Sequence of chain 1.A:
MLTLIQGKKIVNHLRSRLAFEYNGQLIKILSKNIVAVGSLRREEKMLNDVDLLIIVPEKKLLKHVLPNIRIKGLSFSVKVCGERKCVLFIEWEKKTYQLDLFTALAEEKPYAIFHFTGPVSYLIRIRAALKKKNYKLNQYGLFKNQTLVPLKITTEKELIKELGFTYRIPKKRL

This protein binds this small molecule.
Small molecule (SMILES): Nc1nc2c(ncn2[C@H]2C[C@H](O)[C@@H](CO[P](=O)(O)O[P](=O)(O)OP(=O)(O)O)O2)c(=O)[nH]1

Binding-site contacts:
Ligand atom O2A contacts residue PHE116 of chain 1.A at 3.2 Å.
Ligand atom O2B contacts residue SER39 of chain 1.A at 3.6 Å (h-bond).
Ligand atom O5' contacts residue PHE116 of chain 1.A at 3.6 Å.
Ligand atom O3B contacts residue MG1 of chain 1.D at 3.2 Å.
Ligand atom O1G contacts residue ASN48 of chain 1.A at 3.1 Å (h-bond).
Ligand atom PB contacts residue MG1 of chain 1.D at 2.8 Å.
Ligand atom C8 contacts residue HIS115 of chain 1.A at 2.9 Å.
Ligand atom O1B contacts residue GLY38 of chain 1.A at 3.1 Å.
Ligand atom C5 contacts residue LYS85 of chain 1.A at 3.1 Å.
Ligand atom O3G contacts residue MG1 of chain 1.D at 1.3 Å.
Ligand atom O2B contacts residue ASP51 of chain 1.A at 3.0 Å (salt-bridge).
Ligand atom O3A contacts residue MG1 of chain 1.D at 2.8 Å.
Ligand atom O2G contacts residue SER39 of chain 1.A at 3.6 Å (h-bond).
Ligand atom O4' contacts residue PHE116 of chain 1.A at 3.2 Å.
Ligand atom O3' contacts residue VAL120 of chain 1.A at 3.4 Å (h-bond).
Ligand atom O1B contacts residue ARG42 of chain 1.A at 3.2 Å (salt-bridge).
Ligand atom O2B contacts residue ASP49 of chain 1.A at 2.9 Å (salt-bridge).
Ligand atom N7 contacts residue LYS85 of chain 1.A at 2.9 Å (salt-bridge).
Ligand atom O3A contacts residue ASP51 of chain 1.A at 2.6 Å (salt-bridge).
Ligand atom O2G contacts residue ASN48 of chain 1.A at 2.9 Å (h-bond).
Ligand atom C5' contacts residue ARG42 of chain 1.A at 3.4 Å.
Ligand atom C1' contacts residue HIS115 of chain 1.A at 3.4 Å.
Ligand atom O1A contacts residue MG1 of chain 1.C at 2.8 Å.
Ligand atom O2A contacts residue ASP51 of chain 1.A at 2.5 Å.
Ligand atom O3' contacts residue GLY118 of chain 1.A at 3.6 Å.
Ligand atom O2G contacts residue MG1 of chain 1.D at 3.1 Å.
Ligand atom O6 contacts residue LYS85 of chain 1.A at 2.6 Å (salt-bridge).
Ligand atom O2B contacts residue GLY38 of chain 1.A at 3.6 Å.
Ligand atom O3G contacts residue ASP49 of chain 1.A at 2.8 Å (salt-bridge).
Ligand atom C6 contacts residue LYS85 of chain 1.A at 3.1 Å.
Ligand atom O3A contacts residue MG1 of chain 1.C at 3.6 Å.
Ligand atom O2B contacts residue MG1 of chain 1.D at 2.1 Å.
Ligand atom O1A contacts residue ASP51 of chain 1.A at 2.4 Å (salt-bridge).
Ligand atom O2G contacts residue LEU47 of chain 1.A at 3.1 Å.
Ligand atom O2A contacts residue VAL37 of chain 1.A at 3.4 Å (h-bond).
Ligand atom O1B contacts residue SER39 of chain 1.A at 3.4 Å (h-bond).
Ligand atom PA contacts residue ASP51 of chain 1.A at 2.9 Å.
Ligand atom PG contacts residue MG1 of chain 1.D at 2.7 Å.
Ligand atom O3G contacts residue ASP51 of chain 1.A at 3.5 Å (salt-bridge).
Ligand atom PB contacts residue ASP51 of chain 1.A at 3.4 Å.